Binding-site contacts:
Ligand atom N7 contacts residue PHE197 of chain 1.C at 3.4 Å.
Ligand atom C4 contacts residue PHE197 of chain 1.C at 3.4 Å (hydrophobic).
Ligand atom PG contacts residue GLY48 of chain 1.C at 3.6 Å.
Ligand atom C6 contacts residue VAL19 of chain 1.C at 3.6 Å (hydrophobic).
Ligand atom O2G contacts residue LYS51 of chain 1.C at 2.9 Å (salt-bridge).
Ligand atom C3' contacts residue VAL8 of chain 1.C at 3.5 Å (hydrophobic).
Ligand atom N6 contacts residue VAL20 of chain 1.C at 3.2 Å (h-bond).
Ligand atom O2' contacts residue ARG12 of chain 1.C at 3.2 Å.
Ligand atom N1 contacts residue VAL20 of chain 1.C at 3.1 Å (h-bond).
Ligand atom N9 contacts residue PHE197 of chain 1.C at 3.6 Å.
Ligand atom O3G contacts residue PRO47 of chain 1.C at 3.6 Å.
Ligand atom C5 contacts residue PHE197 of chain 1.C at 3.2 Å (hydrophobic).
Ligand atom O2A contacts residue ALA53 of chain 1.C at 2.9 Å (h-bond).
Ligand atom N6 contacts residue THR49 of chain 1.C at 2.8 Å (h-bond).
Ligand atom N7 contacts residue GLY50 of chain 1.C at 3.4 Å.
Ligand atom C2 contacts residue PRO13 of chain 1.C at 3.3 Å (hydrophobic).
Ligand atom C8 contacts residue PHE197 of chain 1.C at 3.5 Å (hydrophobic).
Ligand atom O1B contacts residue ARG198 of chain 1.C at 2.7 Å (salt-bridge).
Ligand atom O3G contacts residue LYS51 of chain 1.C at 3.0 Å.
Ligand atom C6 contacts residue PHE197 of chain 1.C at 3.6 Å (hydrophobic).
Ligand atom O2G contacts residue GLY50 of chain 1.C at 3.6 Å.
Ligand atom O3' contacts residue ARG12 of chain 1.C at 3.5 Å (salt-bridge).
Ligand atom O2' contacts residue VAL8 of chain 1.C at 2.9 Å (h-bond).
Ligand atom O2B contacts residue THR52 of chain 1.C at 2.8 Å (h-bond).
Ligand atom O4' contacts residue PHE197 of chain 1.C at 3.5 Å.
Ligand atom O2A contacts residue THR52 of chain 1.C at 3.4 Å.
Ligand atom N7 contacts residue THR49 of chain 1.C at 3.2 Å (h-bond).
Ligand atom N1 contacts residue VAL19 of chain 1.C at 3.5 Å.
Ligand atom O3G contacts residue PRO46 of chain 1.C at 3.4 Å (h-bond).
Ligand atom O3G contacts residue THR49 of chain 1.C at 3.6 Å (h-bond).
Ligand atom O3G contacts residue GLY48 of chain 1.C at 3.1 Å (h-bond).
Ligand atom O3' contacts residue VAL8 of chain 1.C at 2.8 Å (h-bond).
Ligand atom N3B contacts residue GLY48 of chain 1.C at 2.9 Å (h-bond).
Ligand atom O1A contacts residue GLY50 of chain 1.C at 3.1 Å.
Ligand atom N3 contacts residue PRO13 of chain 1.C at 3.4 Å.
Ligand atom O1A contacts residue LYS51 of chain 1.C at 3.5 Å (salt-bridge).
Ligand atom O2' contacts residue TYR11 of chain 1.C at 3.3 Å (h-bond).
Ligand atom C5 contacts residue THR49 of chain 1.C at 3.7 Å.
Ligand atom N6 contacts residue VAL19 of chain 1.C at 3.3 Å.
Ligand atom O2G contacts residue THR52 of chain 1.C at 2.6 Å (h-bond).

This small molecule binds to this protein.
Small molecule (SMILES): Nc1ncnc2c1ncn2[C@@H]1O[C@H](CO[P](=O)(O)O[P](=O)(O)NP(=O)(O)O)[C@@H](O)[C@H]1O

Sequence of chain 1.C:
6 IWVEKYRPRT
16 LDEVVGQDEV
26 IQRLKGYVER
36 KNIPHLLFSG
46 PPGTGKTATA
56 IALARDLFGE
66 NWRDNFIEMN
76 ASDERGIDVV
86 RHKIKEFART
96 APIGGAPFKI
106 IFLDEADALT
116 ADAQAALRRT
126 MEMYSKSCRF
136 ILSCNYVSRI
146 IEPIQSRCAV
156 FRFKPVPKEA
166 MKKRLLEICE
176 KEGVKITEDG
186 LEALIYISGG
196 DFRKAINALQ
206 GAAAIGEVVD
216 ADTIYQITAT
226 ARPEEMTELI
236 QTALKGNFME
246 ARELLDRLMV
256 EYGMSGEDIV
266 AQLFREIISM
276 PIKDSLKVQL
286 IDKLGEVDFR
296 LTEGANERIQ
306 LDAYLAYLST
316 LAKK